The protein below binds the small molecule below.
Small molecule (SMILES): OC[C@H]1O[C@@](CO)(O[C@H]2O[C@H](CO)[C@@H](O)[C@H](O)[C@H]2O)[C@@H](O)[C@@H]1O

Binding-site contacts:
Ligand atom C1 contacts residue SER20 of chain 1.A at 4.2 Å.
Ligand atom C4 contacts residue ASN24 of chain 1.A at 3.5 Å.
Ligand atom C3 contacts residue ARG21 of chain 1.A at 4.0 Å.
Ligand atom C1 contacts residue GLU17 of chain 1.A at 3.3 Å.
Ligand atom O3 contacts residue TYR31 of chain 1.A at 4.4 Å.
Ligand atom C1 contacts residue ARG21 of chain 1.A at 4.1 Å.
Ligand atom O3 contacts residue ASN24 of chain 1.A at 2.5 Å (h-bond).
Ligand atom C3 contacts residue SER20 of chain 1.A at 4.0 Å.
Ligand atom C5 contacts residue ARG21 of chain 1.A at 3.5 Å.
Ligand atom O3 contacts residue SER20 of chain 1.A at 3.3 Å (h-bond).
Ligand atom O6 contacts residue ARG21 of chain 1.A at 3.1 Å (salt-bridge).
Ligand atom O2 contacts residue GLU17 of chain 1.A at 4.4 Å.
Ligand atom O5 contacts residue ARG21 of chain 1.A at 4.3 Å.
Ligand atom O4 contacts residue ASN24 of chain 1.A at 2.9 Å (h-bond).
Ligand atom C2 contacts residue ARG21 of chain 1.A at 3.8 Å.
Ligand atom O2 contacts residue ARG21 of chain 1.A at 4.5 Å.
Ligand atom C1 contacts residue ARG21 of chain 1.A at 3.4 Å.
Ligand atom C1 contacts residue GLU17 of chain 1.A at 4.3 Å.
Ligand atom O1 contacts residue SER20 of chain 1.A at 3.4 Å (h-bond).
Ligand atom C6 contacts residue ARG21 of chain 1.A at 3.9 Å.
Ligand atom C3 contacts residue ASN24 of chain 1.A at 3.1 Å.
Ligand atom O5 contacts residue ARG21 of chain 1.A at 3.0 Å (salt-bridge).
Ligand atom O1 contacts residue GLU17 of chain 1.A at 3.1 Å (salt-bridge).
Ligand atom O1 contacts residue ARG21 of chain 1.A at 4.0 Å.

Sequence of chain 1.A:
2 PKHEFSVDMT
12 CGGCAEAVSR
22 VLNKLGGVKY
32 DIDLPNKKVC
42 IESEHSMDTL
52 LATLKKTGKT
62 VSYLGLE